Sequence of chain 27.A:
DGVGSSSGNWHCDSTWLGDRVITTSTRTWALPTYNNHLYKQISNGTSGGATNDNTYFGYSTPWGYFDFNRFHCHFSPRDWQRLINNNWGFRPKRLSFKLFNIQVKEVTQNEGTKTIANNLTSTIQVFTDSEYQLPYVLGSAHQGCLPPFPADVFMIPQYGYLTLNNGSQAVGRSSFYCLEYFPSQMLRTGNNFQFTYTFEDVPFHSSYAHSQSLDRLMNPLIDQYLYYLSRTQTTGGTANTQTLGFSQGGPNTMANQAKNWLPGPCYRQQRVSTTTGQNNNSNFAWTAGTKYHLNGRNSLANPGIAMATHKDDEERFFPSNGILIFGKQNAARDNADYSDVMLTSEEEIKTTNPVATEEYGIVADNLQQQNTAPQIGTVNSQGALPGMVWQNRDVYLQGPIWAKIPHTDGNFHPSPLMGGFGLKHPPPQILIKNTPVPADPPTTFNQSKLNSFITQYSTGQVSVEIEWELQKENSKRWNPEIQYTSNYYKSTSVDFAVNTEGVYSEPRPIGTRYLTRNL

Sequence of chain 52.A:
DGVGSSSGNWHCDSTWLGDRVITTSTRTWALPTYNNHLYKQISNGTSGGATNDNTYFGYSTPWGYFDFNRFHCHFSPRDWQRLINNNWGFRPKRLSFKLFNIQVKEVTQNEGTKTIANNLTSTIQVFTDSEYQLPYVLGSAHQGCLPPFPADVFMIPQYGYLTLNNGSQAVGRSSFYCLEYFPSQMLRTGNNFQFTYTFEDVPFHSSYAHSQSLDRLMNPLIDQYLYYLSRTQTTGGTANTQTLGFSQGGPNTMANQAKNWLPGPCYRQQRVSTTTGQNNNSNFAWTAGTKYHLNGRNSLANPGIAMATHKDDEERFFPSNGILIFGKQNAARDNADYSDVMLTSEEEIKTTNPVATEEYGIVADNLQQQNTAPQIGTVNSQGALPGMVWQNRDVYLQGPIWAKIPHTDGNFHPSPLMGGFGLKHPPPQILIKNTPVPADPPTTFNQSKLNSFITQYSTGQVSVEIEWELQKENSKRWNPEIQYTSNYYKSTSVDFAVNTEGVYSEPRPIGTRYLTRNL

This protein binds this small molecule.
Small molecule (SMILES): Nc1ccn([C@H]2C[C@H](O[P](=O)(O)OC[C@H]3O[C@@H](n4cnc5c(N)ncnc54)C[C@@H]3O)[C@@H](CO)O2)c(=O)n1

Binding-site contacts:
Ligand atom N1 contacts residue PRO203 of chain 27.A at 3.8 Å.
Ligand atom C4 contacts residue PRO203 of chain 27.A at 4.0 Å (hydrophobic).
Ligand atom N1 contacts residue GLY422 of chain 27.A at 2.9 Å (h-bond).
Ligand atom N6 contacts residue SER415 of chain 27.A at 3.8 Å.
Ligand atom N1 contacts residue VAL202 of chain 27.A at 3.5 Å.
Ligand atom OP2 contacts residue ASP409 of chain 52.A at 3.2 Å (salt-bridge).
Ligand atom C4 contacts residue ASP201 of chain 27.A at 3.5 Å.
Ligand atom C1' contacts residue PRO203 of chain 27.A at 4.1 Å (hydrophobic).
Ligand atom N1 contacts residue PRO203 of chain 27.A at 4.2 Å.
Ligand atom C5 contacts residue ARG91 of chain 27.A at 4.2 Å.
Ligand atom C2' contacts residue PRO414 of chain 27.A at 3.6 Å (hydrophobic).
Ligand atom C2 contacts residue VAL202 of chain 27.A at 4.1 Å (hydrophobic).
Ligand atom N3 contacts residue ASP201 of chain 27.A at 4.2 Å.
Ligand atom C6 contacts residue GLY422 of chain 27.A at 3.7 Å.
Ligand atom C5 contacts residue PRO203 of chain 27.A at 3.8 Å (hydrophobic).
Ligand atom N6 contacts residue VAL202 of chain 27.A at 4.2 Å.
Ligand atom N7 contacts residue HIS413 of chain 27.A at 4.2 Å.
Ligand atom C6 contacts residue SER415 of chain 27.A at 4.1 Å.
Ligand atom O3' contacts residue PRO414 of chain 27.A at 4.2 Å.
Ligand atom N6 contacts residue PHE421 of chain 27.A at 3.8 Å.
Ligand atom C5 contacts residue ASP201 of chain 27.A at 3.3 Å.
Ligand atom N4 contacts residue ASP201 of chain 27.A at 2.6 Å.
Ligand atom C2' contacts residue HIS413 of chain 27.A at 3.7 Å.
Ligand atom C6 contacts residue PRO203 of chain 27.A at 4.0 Å (hydrophobic).
Ligand atom C5 contacts residue VAL202 of chain 27.A at 3.6 Å (hydrophobic).
Ligand atom N7 contacts residue ASN392 of chain 27.A at 4.2 Å.
Ligand atom C5 contacts residue PRO203 of chain 27.A at 4.0 Å (hydrophobic).
Ligand atom C2 contacts residue PRO203 of chain 27.A at 4.0 Å (hydrophobic).
Ligand atom N7 contacts residue SER415 of chain 27.A at 3.9 Å.
Ligand atom C6 contacts residue VAL202 of chain 27.A at 4.1 Å (hydrophobic).
Ligand atom C8 contacts residue HIS413 of chain 27.A at 3.9 Å.
Ligand atom C2' contacts residue PRO203 of chain 27.A at 3.3 Å (hydrophobic).
Ligand atom C2 contacts residue GLY422 of chain 27.A at 3.2 Å.
Ligand atom C4 contacts residue PRO203 of chain 27.A at 4.1 Å (hydrophobic).
Ligand atom N7 contacts residue PRO203 of chain 27.A at 4.1 Å.
Ligand atom C4 contacts residue VAL202 of chain 27.A at 3.7 Å (hydrophobic).
Ligand atom N4 contacts residue VAL202 of chain 27.A at 2.9 Å (h-bond).
Ligand atom C6 contacts residue PRO203 of chain 27.A at 4.0 Å (hydrophobic).
Ligand atom N6 contacts residue GLY422 of chain 27.A at 3.3 Å (h-bond).
Ligand atom N6 contacts residue GLY420 of chain 27.A at 3.7 Å.